Sequence of chain 1.C:
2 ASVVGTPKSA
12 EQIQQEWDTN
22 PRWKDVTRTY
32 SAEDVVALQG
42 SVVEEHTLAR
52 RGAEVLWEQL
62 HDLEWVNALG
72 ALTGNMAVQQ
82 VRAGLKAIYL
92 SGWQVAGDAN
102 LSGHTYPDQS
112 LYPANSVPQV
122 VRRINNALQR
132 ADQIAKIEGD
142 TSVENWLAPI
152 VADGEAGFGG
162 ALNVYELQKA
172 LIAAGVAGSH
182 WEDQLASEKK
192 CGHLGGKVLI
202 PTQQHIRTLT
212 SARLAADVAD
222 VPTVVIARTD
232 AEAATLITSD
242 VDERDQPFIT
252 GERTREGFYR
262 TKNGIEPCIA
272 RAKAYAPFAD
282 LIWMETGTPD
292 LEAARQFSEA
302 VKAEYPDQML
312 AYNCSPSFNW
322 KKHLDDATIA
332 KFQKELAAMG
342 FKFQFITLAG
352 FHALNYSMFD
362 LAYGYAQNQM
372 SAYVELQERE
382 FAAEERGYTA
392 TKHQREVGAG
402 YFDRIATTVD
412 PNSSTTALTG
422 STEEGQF

Sequence of chain 1.D:
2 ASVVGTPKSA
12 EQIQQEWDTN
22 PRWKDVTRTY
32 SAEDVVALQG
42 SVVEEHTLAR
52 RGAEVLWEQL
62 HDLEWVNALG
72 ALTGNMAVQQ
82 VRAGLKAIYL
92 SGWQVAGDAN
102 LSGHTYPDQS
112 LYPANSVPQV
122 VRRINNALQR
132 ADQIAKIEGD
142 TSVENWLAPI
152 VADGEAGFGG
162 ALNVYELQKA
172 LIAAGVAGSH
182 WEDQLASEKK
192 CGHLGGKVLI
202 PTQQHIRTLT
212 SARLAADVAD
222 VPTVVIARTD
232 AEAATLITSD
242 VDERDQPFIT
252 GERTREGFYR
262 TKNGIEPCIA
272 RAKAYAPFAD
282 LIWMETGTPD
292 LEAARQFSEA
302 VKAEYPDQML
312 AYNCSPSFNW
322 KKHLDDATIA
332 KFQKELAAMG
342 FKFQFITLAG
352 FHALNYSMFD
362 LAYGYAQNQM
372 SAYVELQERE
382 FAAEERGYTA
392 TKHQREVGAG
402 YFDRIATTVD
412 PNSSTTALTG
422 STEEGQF

The small molecule below binds the protein below.
Small molecule (SMILES): CC(=O)C(=O)O

Binding-site contacts:
Ligand atom C contacts residue LEU349 of chain 1.D at 4.2 Å (hydrophobic).
Ligand atom C contacts residue SER316 of chain 1.D at 3.9 Å.
Ligand atom C contacts residue HIS194 of chain 1.D at 4.0 Å.
Ligand atom OXT contacts residue THR348 of chain 1.D at 3.4 Å (h-bond).
Ligand atom O3 contacts residue CYS192 of chain 1.D at 2.8 Å (h-bond).
Ligand atom O3 contacts residue GLN395 of chain 1.C at 4.2 Å.
Ligand atom CB contacts residue HIS194 of chain 1.D at 4.2 Å.
Ligand atom CB contacts residue TRP94 of chain 1.D at 3.7 Å (hydrophobic).
Ligand atom CB contacts residue CYS192 of chain 1.D at 1.8 Å (hydrophobic).
Ligand atom O3 contacts residue SER318 of chain 1.D at 2.4 Å (h-bond).
Ligand atom OXT contacts residue CYS192 of chain 1.D at 4.5 Å.
Ligand atom CA contacts residue SER318 of chain 1.D at 3.5 Å.
Ligand atom OXT contacts residue LEU349 of chain 1.D at 3.9 Å.
Ligand atom O contacts residue LEU349 of chain 1.D at 4.3 Å.
Ligand atom CB contacts residue GLY193 of chain 1.D at 3.4 Å.
Ligand atom CB contacts residue ASP109 of chain 1.D at 3.6 Å.
Ligand atom O contacts residue SER318 of chain 1.D at 4.2 Å.
Ligand atom C contacts residue CYS192 of chain 1.D at 4.0 Å (hydrophobic).
Ligand atom O contacts residue THR348 of chain 1.D at 2.6 Å (h-bond).
Ligand atom O3 contacts residue SER316 of chain 1.D at 3.4 Å (h-bond).
Ligand atom CA contacts residue SER316 of chain 1.D at 4.1 Å.
Ligand atom CA contacts residue TRP94 of chain 1.D at 4.4 Å (hydrophobic).
Ligand atom C contacts residue THR348 of chain 1.D at 3.3 Å.
Ligand atom CA contacts residue GLY193 of chain 1.D at 4.3 Å.
Ligand atom C contacts residue ASN314 of chain 1.D at 3.9 Å.
Ligand atom OXT contacts residue ASN314 of chain 1.D at 4.3 Å.
Ligand atom O contacts residue ASN314 of chain 1.D at 3.2 Å (h-bond).
Ligand atom O3 contacts residue HIS194 of chain 1.D at 2.7 Å (h-bond).
Ligand atom O contacts residue HIS194 of chain 1.D at 3.8 Å.
Ligand atom CA contacts residue CYS192 of chain 1.D at 2.7 Å (hydrophobic).
Ligand atom C contacts residue SER318 of chain 1.D at 4.3 Å.
Ligand atom O contacts residue SER316 of chain 1.D at 2.9 Å (h-bond).
Ligand atom CA contacts residue HIS194 of chain 1.D at 3.4 Å.
Ligand atom OXT contacts residue TRP94 of chain 1.D at 4.2 Å.